Sequence of chain 3.B:
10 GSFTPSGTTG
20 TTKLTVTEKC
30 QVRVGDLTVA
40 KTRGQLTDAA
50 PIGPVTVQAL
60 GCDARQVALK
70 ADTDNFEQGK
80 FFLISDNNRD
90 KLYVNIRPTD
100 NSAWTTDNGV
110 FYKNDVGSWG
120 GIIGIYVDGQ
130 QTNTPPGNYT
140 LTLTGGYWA

The small molecule below binds the protein below.
Small molecule (SMILES): O=C(N[C@H](CO)[C@H](O)c1ccc([N+](=O)[O-])cc1)C(Br)Br

Binding-site contacts:
Ligand atom C1 contacts residue TYR125 of chain 3.B at 3.7 Å (hydrophobic).
Ligand atom BR2 contacts residue CLM1 of chain 3.R at 0.1 Å.
Ligand atom C8 contacts residue CLM1 of chain 3.R at 0.2 Å.
Ligand atom C11 contacts residue CLM1 of chain 3.R at 0.2 Å.
Ligand atom O2 contacts residue PRO53 of chain 3.B at 3.7 Å.
Ligand atom C7 contacts residue CLM1 of chain 3.R at 0.2 Å.
Ligand atom C9 contacts residue CLM1 of chain 3.R at 0.1 Å.
Ligand atom BR1 contacts residue GLY123 of chain 3.B at 3.7 Å.
Ligand atom C4 contacts residue CLM1 of chain 3.R at 0.6 Å.
Ligand atom BR2 contacts residue GLY52 of chain 3.B at 3.4 Å.
Ligand atom C2 contacts residue PRO50 of chain 3.B at 3.9 Å (hydrophobic).
Ligand atom C10 contacts residue CLM1 of chain 3.R at 0.2 Å.
Ligand atom O2 contacts residue PRO50 of chain 3.B at 4.1 Å.
Ligand atom BR2 contacts residue GLY123 of chain 3.B at 3.7 Å.
Ligand atom C5 contacts residue CLM1 of chain 3.R at 0.2 Å.
Ligand atom BR2 contacts residue PRO50 of chain 3.B at 3.8 Å.
Ligand atom BR2 contacts residue ILE124 of chain 3.B at 3.3 Å.
Ligand atom BR1 contacts residue ILE121 of chain 3.B at 4.1 Å.
Ligand atom BR2 contacts residue TYR125 of chain 3.B at 3.8 Å.
Ligand atom BR1 contacts residue PRO53 of chain 3.B at 3.8 Å.
Ligand atom C2 contacts residue CLM1 of chain 3.R at 0.1 Å.
Ligand atom O9B contacts residue CLM1 of chain 3.R at 0.3 Å (h-bond).
Ligand atom C3 contacts residue CLM1 of chain 3.R at 0.1 Å.
Ligand atom O4 contacts residue CLM1 of chain 3.R at 1.0 Å.
Ligand atom N9 contacts residue CLM1 of chain 3.R at 0.2 Å (h-bond).
Ligand atom BR1 contacts residue CLM1 of chain 3.R at 0.4 Å.
Ligand atom BR1 contacts residue TYR125 of chain 3.B at 3.7 Å.
Ligand atom BR1 contacts residue THR98 of chain 3.B at 3.8 Å.
Ligand atom O9A contacts residue CLM1 of chain 3.R at 0.3 Å (h-bond).
Ligand atom O2 contacts residue GLY52 of chain 3.B at 4.1 Å.
Ligand atom C8 contacts residue PRO53 of chain 3.B at 4.1 Å (hydrophobic).
Ligand atom O5 contacts residue CLM1 of chain 3.R at 0.4 Å (h-bond).
Ligand atom O4 contacts residue PRO50 of chain 3.B at 3.9 Å.
Ligand atom C6 contacts residue CLM1 of chain 3.R at 0.1 Å.
Ligand atom C1 contacts residue CLM1 of chain 3.R at 0.2 Å.
Ligand atom BR2 contacts residue PRO53 of chain 3.B at 4.1 Å.
Ligand atom BR2 contacts residue ILE51 of chain 3.B at 4.0 Å.
Ligand atom O2 contacts residue CLM1 of chain 3.R at 0.5 Å (h-bond).
Ligand atom O9A contacts residue ILE121 of chain 3.B at 3.7 Å.
Ligand atom N2 contacts residue CLM1 of chain 3.R at 0.4 Å (h-bond).